A protein and the small-molecule ligand that binds it are described below.
Small molecule (SMILES): CC(=O)N[C@@H]1[C@@H](O)[C@H](O)[C@@H](CO)O[C@H]1O

Binding-site contacts:
Ligand atom C8 contacts residue PRO162 of chain 1.B at 3.9 Å (hydrophobic).
Ligand atom O7 contacts residue GLY164 of chain 1.B at 2.8 Å (h-bond).
Ligand atom C7 contacts residue CYS163 of chain 1.B at 4.0 Å (hydrophobic).
Ligand atom C2 contacts residue GLY164 of chain 1.B at 4.0 Å.
Ligand atom O6 contacts residue GLY164 of chain 1.B at 3.7 Å.
Ligand atom C5 contacts residue ASN189 of chain 1.B at 3.7 Å.
Ligand atom N2 contacts residue CYS157 of chain 1.B at 4.3 Å.
Ligand atom C7 contacts residue PRO162 of chain 1.B at 4.4 Å (hydrophobic).
Ligand atom O5 contacts residue ARG165 of chain 1.B at 3.6 Å.
Ligand atom O3 contacts residue GLY164 of chain 1.B at 3.5 Å.
Ligand atom C5 contacts residue ARG165 of chain 1.B at 4.4 Å.
Ligand atom C7 contacts residue ASN189 of chain 1.B at 3.6 Å.
Ligand atom O6 contacts residue ALA166 of chain 1.B at 4.4 Å.
Ligand atom O7 contacts residue PRO162 of chain 1.B at 3.8 Å.
Ligand atom O7 contacts residue CYS157 of chain 1.B at 3.3 Å (h-bond).
Ligand atom C5 contacts residue GLY164 of chain 1.B at 4.3 Å.
Ligand atom C4 contacts residue ASN189 of chain 1.B at 4.2 Å.
Ligand atom C4 contacts residue ARG165 of chain 1.B at 4.2 Å.
Ligand atom C8 contacts residue CYS163 of chain 1.B at 4.4 Å (hydrophobic).
Ligand atom C7 contacts residue CYS157 of chain 1.B at 3.7 Å (hydrophobic).
Ligand atom O5 contacts residue ALA166 of chain 1.B at 4.1 Å.
Ligand atom C3 contacts residue ASN189 of chain 1.B at 3.8 Å.
Ligand atom C1 contacts residue ASN189 of chain 1.B at 1.5 Å.
Ligand atom O6 contacts residue ARG165 of chain 1.B at 3.5 Å.
Ligand atom C7 contacts residue GLY164 of chain 1.B at 4.0 Å.
Ligand atom O5 contacts residue GLY164 of chain 1.B at 4.2 Å.
Ligand atom C4 contacts residue GLY164 of chain 1.B at 3.6 Å.
Ligand atom C8 contacts residue CYS157 of chain 1.B at 4.3 Å (hydrophobic).
Ligand atom C1 contacts residue ARG165 of chain 1.B at 3.8 Å.
Ligand atom O4 contacts residue GLY164 of chain 1.B at 4.3 Å.
Ligand atom N2 contacts residue ASN189 of chain 1.B at 2.9 Å (h-bond).
Ligand atom O7 contacts residue ARG165 of chain 1.B at 4.3 Å.
Ligand atom C2 contacts residue ASN189 of chain 1.B at 2.5 Å.
Ligand atom O7 contacts residue CYS163 of chain 1.B at 3.0 Å (h-bond).
Ligand atom O7 contacts residue ASN189 of chain 1.B at 4.0 Å.
Ligand atom C8 contacts residue TYR159 of chain 1.B at 4.3 Å (hydrophobic).
Ligand atom C2 contacts residue ARG165 of chain 1.B at 3.9 Å.
Ligand atom C3 contacts residue GLY164 of chain 1.B at 4.1 Å.
Ligand atom C8 contacts residue TYR158 of chain 1.B at 3.8 Å (hydrophobic).
Ligand atom O5 contacts residue ASN189 of chain 1.B at 2.4 Å (h-bond).

Sequence of chain 1.B:
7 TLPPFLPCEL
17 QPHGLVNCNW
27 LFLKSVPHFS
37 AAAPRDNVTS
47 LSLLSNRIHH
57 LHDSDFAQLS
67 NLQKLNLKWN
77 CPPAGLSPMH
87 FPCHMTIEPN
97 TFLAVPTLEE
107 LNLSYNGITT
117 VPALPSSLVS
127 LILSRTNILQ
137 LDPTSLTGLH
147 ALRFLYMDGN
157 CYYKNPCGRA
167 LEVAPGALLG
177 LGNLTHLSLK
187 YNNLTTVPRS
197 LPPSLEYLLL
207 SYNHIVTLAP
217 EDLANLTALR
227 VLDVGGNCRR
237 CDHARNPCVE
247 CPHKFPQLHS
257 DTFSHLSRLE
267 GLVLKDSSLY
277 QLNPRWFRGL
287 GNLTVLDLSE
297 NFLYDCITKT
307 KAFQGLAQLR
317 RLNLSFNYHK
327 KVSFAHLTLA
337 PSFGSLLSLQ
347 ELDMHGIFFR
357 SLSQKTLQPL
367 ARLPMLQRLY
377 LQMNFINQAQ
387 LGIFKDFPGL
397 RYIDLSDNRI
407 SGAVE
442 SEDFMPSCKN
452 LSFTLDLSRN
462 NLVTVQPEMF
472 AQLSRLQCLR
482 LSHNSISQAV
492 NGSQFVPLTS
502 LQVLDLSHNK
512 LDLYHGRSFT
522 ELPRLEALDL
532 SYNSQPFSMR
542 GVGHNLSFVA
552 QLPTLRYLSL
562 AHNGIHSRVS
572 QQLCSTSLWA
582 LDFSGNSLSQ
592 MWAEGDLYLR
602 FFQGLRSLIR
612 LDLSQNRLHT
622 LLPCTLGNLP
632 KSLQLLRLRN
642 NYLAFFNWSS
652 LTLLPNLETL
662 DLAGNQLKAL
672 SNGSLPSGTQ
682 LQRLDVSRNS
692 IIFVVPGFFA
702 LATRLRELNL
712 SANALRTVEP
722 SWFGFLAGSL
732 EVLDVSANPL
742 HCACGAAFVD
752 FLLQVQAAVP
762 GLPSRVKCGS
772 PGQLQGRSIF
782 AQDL